Sequence of chain 2.A:
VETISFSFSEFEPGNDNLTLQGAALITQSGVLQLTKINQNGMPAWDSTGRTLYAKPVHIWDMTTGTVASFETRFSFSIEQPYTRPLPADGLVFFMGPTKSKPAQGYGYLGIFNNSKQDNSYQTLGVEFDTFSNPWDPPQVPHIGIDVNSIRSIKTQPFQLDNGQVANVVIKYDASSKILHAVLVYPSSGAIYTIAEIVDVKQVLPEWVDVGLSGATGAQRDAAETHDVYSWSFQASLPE

Binding-site contacts:
Ligand atom C8 contacts residue ASN133 of chain 2.A at 4.1 Å.
Ligand atom O6 contacts residue GLN219 of chain 2.A at 2.8 Å (h-bond).
Ligand atom O6 contacts residue ALA222 of chain 2.A at 3.9 Å.
Ligand atom O7 contacts residue GLY107 of chain 2.A at 4.0 Å.
Ligand atom C5 contacts residue ALA218 of chain 2.A at 4.3 Å (hydrophobic).
Ligand atom O6 contacts residue PHE131 of chain 2.A at 4.2 Å.
Ligand atom C4 contacts residue ALA88 of chain 2.A at 4.1 Å (hydrophobic).
Ligand atom O5 contacts residue ALA218 of chain 2.A at 3.5 Å.
Ligand atom O3 contacts residue GLY107 of chain 2.A at 2.9 Å (h-bond).
Ligand atom C6 contacts residue ALA218 of chain 2.A at 3.9 Å (hydrophobic).
Ligand atom C5 contacts residue PHE131 of chain 2.A at 3.7 Å (hydrophobic).
Ligand atom C4 contacts residue PHE131 of chain 2.A at 3.8 Å (hydrophobic).
Ligand atom O3 contacts residue TYR106 of chain 2.A at 3.9 Å.
Ligand atom C7 contacts residue ASN133 of chain 2.A at 3.9 Å.
Ligand atom C4 contacts residue ALA218 of chain 2.A at 4.2 Å (hydrophobic).
Ligand atom O4 contacts residue ASP89 of chain 2.A at 2.8 Å (salt-bridge).
Ligand atom C3 contacts residue ASP89 of chain 2.A at 3.6 Å.
Ligand atom O3 contacts residue ASN133 of chain 2.A at 2.9 Å (h-bond).
Ligand atom C6 contacts residue PHE131 of chain 2.A at 4.1 Å (hydrophobic).
Ligand atom O7 contacts residue TYR106 of chain 2.A at 3.3 Å.
Ligand atom C3 contacts residue ASN133 of chain 2.A at 3.3 Å.
Ligand atom C1 contacts residue ALA218 of chain 2.A at 4.0 Å (hydrophobic).
Ligand atom C6 contacts residue GLN219 of chain 2.A at 4.0 Å.
Ligand atom O1 contacts residue PHE131 of chain 2.A at 4.1 Å.
Ligand atom C8 contacts residue TRP135 of chain 2.A at 4.0 Å (hydrophobic).
Ligand atom C8 contacts residue TYR108 of chain 2.A at 4.0 Å (hydrophobic).
Ligand atom O3 contacts residue ASP89 of chain 2.A at 2.7 Å (salt-bridge).
Ligand atom C6 contacts residue GLY217 of chain 2.A at 4.3 Å.
Ligand atom O4 contacts residue ALA218 of chain 2.A at 3.0 Å (h-bond).
Ligand atom O4 contacts residue ALA88 of chain 2.A at 4.1 Å.
Ligand atom C2 contacts residue ASN133 of chain 2.A at 4.0 Å.
Ligand atom C4 contacts residue ASP89 of chain 2.A at 3.5 Å.
Ligand atom C3 contacts residue GLY107 of chain 2.A at 4.3 Å.
Ligand atom N2 contacts residue ASN133 of chain 2.A at 3.4 Å (h-bond).
Ligand atom O3 contacts residue PHE131 of chain 2.A at 4.0 Å.
Ligand atom C2 contacts residue ALA218 of chain 2.A at 4.2 Å (hydrophobic).
Ligand atom O4 contacts residue TYR106 of chain 2.A at 4.0 Å.
Ligand atom O4 contacts residue GLY217 of chain 2.A at 3.3 Å.
Ligand atom C6 contacts residue ALA222 of chain 2.A at 3.8 Å (hydrophobic).
Ligand atom C3 contacts residue PHE131 of chain 2.A at 3.6 Å (hydrophobic).

This protein binds this small molecule.
Small molecule (SMILES): CC(=O)N[C@@H]1[C@@H](O)[C@@H](O)[C@@H](CO)O[C@@H]1O